Binding-site contacts:
Ligand atom O3 contacts residue FE1 of chain 1.Q at 2.0 Å.
Ligand atom C2' contacts residue PHE307 of chain 1.B at 3.6 Å (hydrophobic).
Ligand atom O1 contacts residue HIS315 of chain 1.B at 3.0 Å (h-bond).
Ligand atom C3 contacts residue SAM1 of chain 1.O at 3.3 Å.
Ligand atom O2 contacts residue ILE152 of chain 1.B at 3.9 Å.
Ligand atom C5' contacts residue ALA293 of chain 1.B at 3.7 Å (hydrophobic).
Ligand atom C2 contacts residue MET260 of chain 1.B at 3.7 Å (hydrophobic).
Ligand atom C2 contacts residue SAM1 of chain 1.O at 3.7 Å.
Ligand atom O1 contacts residue FE1 of chain 1.Q at 2.1 Å.
Ligand atom C6' contacts residue MET260 of chain 1.B at 3.7 Å (hydrophobic).
Ligand atom O2 contacts residue FE1 of chain 1.Q at 4.0 Å.
Ligand atom C6' contacts residue PHE311 of chain 1.B at 3.5 Å (hydrophobic).
Ligand atom C1 contacts residue FE1 of chain 1.Q at 2.8 Å.
Ligand atom O2 contacts residue SAM1 of chain 1.O at 3.7 Å.
Ligand atom C3 contacts residue TRP119 of chain 1.B at 3.5 Å (hydrophobic).
Ligand atom O2 contacts residue TRP119 of chain 1.B at 3.0 Å (h-bond).
Ligand atom C3' contacts residue ILE159 of chain 1.B at 4.0 Å (hydrophobic).
Ligand atom C3' contacts residue PHE307 of chain 1.B at 3.4 Å (hydrophobic).
Ligand atom C1 contacts residue SAM1 of chain 1.O at 3.9 Å.
Ligand atom C4' contacts residue ALA293 of chain 1.B at 4.0 Å (hydrophobic).
Ligand atom C4' contacts residue PHE307 of chain 1.B at 3.6 Å (hydrophobic).
Ligand atom C5' contacts residue ASP292 of chain 1.B at 3.8 Å.
Ligand atom C2 contacts residue HIS315 of chain 1.B at 3.6 Å.
Ligand atom O3 contacts residue MET260 of chain 1.B at 3.2 Å (h-bond).
Ligand atom C3' contacts residue MET260 of chain 1.B at 3.7 Å (hydrophobic).
Ligand atom O1 contacts residue ARG147 of chain 1.B at 2.9 Å (salt-bridge).
Ligand atom C1' contacts residue SAM1 of chain 1.O at 4.0 Å.
Ligand atom C2' contacts residue MET260 of chain 1.B at 3.9 Å (hydrophobic).
Ligand atom C1' contacts residue MET260 of chain 1.B at 4.0 Å (hydrophobic).
Ligand atom C5' contacts residue PHE311 of chain 1.B at 3.8 Å (hydrophobic).
Ligand atom C6' contacts residue HIS263 of chain 1.B at 4.0 Å.
Ligand atom C5' contacts residue MET260 of chain 1.B at 4.0 Å (hydrophobic).
Ligand atom O3 contacts residue PHE311 of chain 1.B at 3.9 Å.
Ligand atom C1 contacts residue ARG147 of chain 1.B at 3.5 Å.
Ligand atom O3 contacts residue HIS315 of chain 1.B at 3.0 Å (h-bond).
Ligand atom C1 contacts residue HIS315 of chain 1.B at 3.7 Å.
Ligand atom O2 contacts residue ARG147 of chain 1.B at 3.1 Å (salt-bridge).
Ligand atom O3 contacts residue HIS263 of chain 1.B at 2.9 Å (h-bond).
Ligand atom C1 contacts residue TRP119 of chain 1.B at 3.9 Å (hydrophobic).
Ligand atom C2 contacts residue FE1 of chain 1.Q at 2.7 Å.

This protein binds this small molecule.
Small molecule (SMILES): O=C(O)C(=O)Cc1ccccc1

Sequence of chain 1.B:
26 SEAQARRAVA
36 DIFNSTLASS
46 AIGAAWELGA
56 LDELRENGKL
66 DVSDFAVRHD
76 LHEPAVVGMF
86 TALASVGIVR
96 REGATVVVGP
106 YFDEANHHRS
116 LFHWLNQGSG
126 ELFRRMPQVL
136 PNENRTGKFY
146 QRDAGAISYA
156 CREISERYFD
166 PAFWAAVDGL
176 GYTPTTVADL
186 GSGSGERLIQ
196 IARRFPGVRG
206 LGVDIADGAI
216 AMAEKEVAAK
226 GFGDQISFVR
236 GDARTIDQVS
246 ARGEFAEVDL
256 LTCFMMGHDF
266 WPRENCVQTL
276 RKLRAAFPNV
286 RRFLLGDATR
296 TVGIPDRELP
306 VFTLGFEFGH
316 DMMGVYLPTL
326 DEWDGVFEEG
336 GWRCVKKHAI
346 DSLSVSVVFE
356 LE